A protein and the small-molecule ligand that binds it are described below.
Small molecule (SMILES): CC(=O)N[C@@H]1[C@@H](O)[C@H](O)[C@@H](CO)O[C@H]1O

Sequence of chain 1.B:
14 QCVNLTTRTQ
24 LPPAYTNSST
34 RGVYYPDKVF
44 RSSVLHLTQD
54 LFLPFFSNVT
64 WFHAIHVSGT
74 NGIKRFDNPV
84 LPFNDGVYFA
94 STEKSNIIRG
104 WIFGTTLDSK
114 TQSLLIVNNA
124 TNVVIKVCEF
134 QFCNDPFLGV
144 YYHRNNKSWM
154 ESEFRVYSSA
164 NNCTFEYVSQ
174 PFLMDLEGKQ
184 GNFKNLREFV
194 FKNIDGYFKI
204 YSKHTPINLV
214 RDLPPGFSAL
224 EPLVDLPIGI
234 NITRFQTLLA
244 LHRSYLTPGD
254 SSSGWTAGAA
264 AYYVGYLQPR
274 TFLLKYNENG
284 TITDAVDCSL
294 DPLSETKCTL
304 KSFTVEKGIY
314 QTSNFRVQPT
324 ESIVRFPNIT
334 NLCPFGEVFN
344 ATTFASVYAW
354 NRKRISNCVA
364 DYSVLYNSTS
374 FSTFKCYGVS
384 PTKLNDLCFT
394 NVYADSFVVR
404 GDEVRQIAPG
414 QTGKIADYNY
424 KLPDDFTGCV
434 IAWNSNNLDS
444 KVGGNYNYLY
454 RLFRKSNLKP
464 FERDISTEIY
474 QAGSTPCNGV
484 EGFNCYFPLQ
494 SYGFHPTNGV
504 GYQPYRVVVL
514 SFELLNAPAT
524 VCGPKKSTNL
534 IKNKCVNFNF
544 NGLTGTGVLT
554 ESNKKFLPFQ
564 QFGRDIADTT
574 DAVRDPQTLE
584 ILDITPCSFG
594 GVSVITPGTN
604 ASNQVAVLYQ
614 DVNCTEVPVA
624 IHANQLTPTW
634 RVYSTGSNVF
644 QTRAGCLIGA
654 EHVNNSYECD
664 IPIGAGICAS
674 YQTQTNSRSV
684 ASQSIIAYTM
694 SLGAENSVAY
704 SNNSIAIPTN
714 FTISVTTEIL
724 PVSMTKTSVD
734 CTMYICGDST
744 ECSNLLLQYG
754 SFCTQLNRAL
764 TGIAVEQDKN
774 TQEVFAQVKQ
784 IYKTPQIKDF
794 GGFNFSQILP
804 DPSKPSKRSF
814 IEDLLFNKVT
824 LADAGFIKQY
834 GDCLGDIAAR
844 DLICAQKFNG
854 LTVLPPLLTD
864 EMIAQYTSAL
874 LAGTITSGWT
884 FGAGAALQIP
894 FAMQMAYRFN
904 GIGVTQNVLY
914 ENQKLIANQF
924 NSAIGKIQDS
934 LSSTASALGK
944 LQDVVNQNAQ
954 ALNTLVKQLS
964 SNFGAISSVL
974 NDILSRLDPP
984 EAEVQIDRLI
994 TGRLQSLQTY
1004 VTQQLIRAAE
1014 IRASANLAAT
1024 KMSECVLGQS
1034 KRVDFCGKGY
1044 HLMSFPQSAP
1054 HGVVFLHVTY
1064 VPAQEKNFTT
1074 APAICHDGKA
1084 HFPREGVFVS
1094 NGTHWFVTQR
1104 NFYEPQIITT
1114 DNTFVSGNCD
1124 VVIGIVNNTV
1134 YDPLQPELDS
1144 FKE

Binding-site contacts:
Ligand atom N2 contacts residue GLU281 of chain 1.B at 3.5 Å (salt-bridge).
Ligand atom O5 contacts residue ASN282 of chain 1.B at 2.4 Å (h-bond).
Ligand atom C8 contacts residue ASN280 of chain 1.B at 3.5 Å.
Ligand atom C8 contacts residue GLU281 of chain 1.B at 3.3 Å.
Ligand atom C7 contacts residue ASN280 of chain 1.B at 3.6 Å.
Ligand atom C7 contacts residue ASN282 of chain 1.B at 3.4 Å.
Ligand atom C7 contacts residue GLU281 of chain 1.B at 4.0 Å.
Ligand atom C3 contacts residue ASN282 of chain 1.B at 3.8 Å.
Ligand atom C5 contacts residue ASN282 of chain 1.B at 3.7 Å.
Ligand atom C4 contacts residue ASN282 of chain 1.B at 4.2 Å.
Ligand atom C1 contacts residue ASN282 of chain 1.B at 1.4 Å.
Ligand atom O7 contacts residue ASN282 of chain 1.B at 3.5 Å (h-bond).
Ligand atom N2 contacts residue ASN282 of chain 1.B at 2.9 Å (h-bond).
Ligand atom O7 contacts residue ASN280 of chain 1.B at 3.5 Å (h-bond).
Ligand atom C2 contacts residue ASN282 of chain 1.B at 2.5 Å.
Ligand atom C8 contacts residue ASN282 of chain 1.B at 4.5 Å.